Binding-site contacts:
Ligand atom O5 contacts residue ASN332 of chain 1.A at 2.4 Å (h-bond).
Ligand atom O7 contacts residue ASN332 of chain 1.A at 4.2 Å.
Ligand atom N2 contacts residue ASN332 of chain 1.A at 2.8 Å (h-bond).
Ligand atom O7 contacts residue ASN424 of chain 1.A at 4.4 Å.
Ligand atom C8 contacts residue HIS330 of chain 1.A at 3.8 Å.
Ligand atom C6 contacts residue ASN332 of chain 1.A at 4.3 Å.
Ligand atom C7 contacts residue ASN332 of chain 1.A at 3.7 Å.
Ligand atom C8 contacts residue ASN424 of chain 1.A at 3.7 Å.
Ligand atom C2 contacts residue ASN332 of chain 1.A at 2.4 Å.
Ligand atom C7 contacts residue ASN424 of chain 1.A at 4.3 Å.
Ligand atom C4 contacts residue ASN332 of chain 1.A at 4.2 Å.
Ligand atom C8 contacts residue LYS331 of chain 1.A at 4.2 Å.
Ligand atom C1 contacts residue ASN332 of chain 1.A at 1.5 Å.
Ligand atom O7 contacts residue ASN423 of chain 1.A at 4.2 Å.
Ligand atom C5 contacts residue ASN332 of chain 1.A at 3.7 Å.
Ligand atom C3 contacts residue ASN332 of chain 1.A at 3.7 Å.

A small-molecule ligand and the protein it binds are described below.
Small molecule (SMILES): CC(=O)N[C@@H]1[C@@H](O)[C@H](O)[C@@H](CO)O[C@H]1O

Sequence of chain 1.A:
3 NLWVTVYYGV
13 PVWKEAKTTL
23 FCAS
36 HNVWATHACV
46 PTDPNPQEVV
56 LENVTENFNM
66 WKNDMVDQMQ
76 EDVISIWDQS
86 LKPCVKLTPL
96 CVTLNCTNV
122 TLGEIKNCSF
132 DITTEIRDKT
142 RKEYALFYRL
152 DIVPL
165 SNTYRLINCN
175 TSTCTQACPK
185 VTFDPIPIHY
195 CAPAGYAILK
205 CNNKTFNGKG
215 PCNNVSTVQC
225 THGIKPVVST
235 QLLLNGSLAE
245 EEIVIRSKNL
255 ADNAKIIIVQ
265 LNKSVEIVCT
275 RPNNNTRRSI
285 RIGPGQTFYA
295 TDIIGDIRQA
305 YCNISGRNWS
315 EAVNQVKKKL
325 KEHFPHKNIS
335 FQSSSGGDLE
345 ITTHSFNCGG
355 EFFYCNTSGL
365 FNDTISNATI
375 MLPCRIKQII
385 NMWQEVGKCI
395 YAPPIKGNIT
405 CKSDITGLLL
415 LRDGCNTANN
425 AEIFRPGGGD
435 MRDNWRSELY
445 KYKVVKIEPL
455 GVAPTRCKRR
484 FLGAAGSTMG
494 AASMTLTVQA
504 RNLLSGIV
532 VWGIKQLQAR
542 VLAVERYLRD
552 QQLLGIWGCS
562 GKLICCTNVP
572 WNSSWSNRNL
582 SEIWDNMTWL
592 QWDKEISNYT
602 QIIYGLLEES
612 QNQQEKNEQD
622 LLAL